Sequence of chain 2.A:
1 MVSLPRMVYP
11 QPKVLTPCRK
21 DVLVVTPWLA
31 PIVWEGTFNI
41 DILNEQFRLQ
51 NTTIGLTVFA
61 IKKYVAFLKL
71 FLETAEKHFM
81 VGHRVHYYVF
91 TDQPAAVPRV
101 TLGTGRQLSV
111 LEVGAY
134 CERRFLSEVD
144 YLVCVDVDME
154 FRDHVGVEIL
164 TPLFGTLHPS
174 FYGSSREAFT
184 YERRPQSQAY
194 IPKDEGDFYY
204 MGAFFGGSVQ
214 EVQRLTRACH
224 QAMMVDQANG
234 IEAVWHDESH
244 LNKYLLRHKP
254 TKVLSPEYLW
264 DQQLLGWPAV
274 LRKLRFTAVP

Binding-site contacts:
Ligand atom C4' contacts residue HIS171 of chain 2.A at 4.0 Å.
Ligand atom O1 contacts residue HIS171 of chain 2.A at 3.3 Å (h-bond).
Ligand atom C6' contacts residue PRO172 of chain 2.A at 3.5 Å (hydrophobic).
Ligand atom C6 contacts residue ASP264 of chain 2.A at 3.7 Å.
Ligand atom O4 contacts residue HIS171 of chain 2.A at 3.1 Å.
Ligand atom C5' contacts residue MET204 of chain 2.A at 3.7 Å (hydrophobic).
Ligand atom C5 contacts residue TRP238 of chain 2.A at 3.7 Å (hydrophobic).
Ligand atom O2 contacts residue UDP1 of chain 2.G at 2.9 Å (h-bond).
Ligand atom O6 contacts residue THR183 of chain 2.A at 2.9 Å (h-bond).
Ligand atom O6 contacts residue TRP238 of chain 2.A at 3.5 Å (h-bond).
Ligand atom C3' contacts residue SER173 of chain 2.A at 4.0 Å.
Ligand atom C1' contacts residue SER173 of chain 2.A at 4.0 Å.
Ligand atom C6' contacts residue ASP264 of chain 2.A at 3.7 Å.
Ligand atom C3 contacts residue UDP1 of chain 2.G at 3.9 Å.
Ligand atom C1 contacts residue UDP1 of chain 2.G at 2.9 Å.
Ligand atom C2 contacts residue UDP1 of chain 2.G at 2.8 Å.
Ligand atom O4 contacts residue UDP1 of chain 2.G at 3.4 Å (h-bond).
Ligand atom C4 contacts residue HIS171 of chain 2.A at 4.0 Å.
Ligand atom O1 contacts residue SER173 of chain 2.A at 4.0 Å.
Ligand atom C4 contacts residue GLU241 of chain 2.A at 3.5 Å.
Ligand atom C1 contacts residue HIS171 of chain 2.A at 3.8 Å.
Ligand atom O4 contacts residue GLU241 of chain 2.A at 2.7 Å (salt-bridge).
Ligand atom C6 contacts residue THR183 of chain 2.A at 3.4 Å.
Ligand atom C5 contacts residue HIS171 of chain 2.A at 3.8 Å.
Ligand atom O5 contacts residue UDP1 of chain 2.G at 3.9 Å.
Ligand atom O6 contacts residue PHE174 of chain 2.A at 3.4 Å.
Ligand atom C4' contacts residue MET204 of chain 2.A at 3.9 Å (hydrophobic).
Ligand atom C4' contacts residue PRO172 of chain 2.A at 3.7 Å (hydrophobic).
Ligand atom N3 contacts residue UDP1 of chain 2.G at 2.6 Å (h-bond).
Ligand atom O5 contacts residue HIS171 of chain 2.A at 3.0 Å.
Ligand atom C3 contacts residue TRP238 of chain 2.A at 3.7 Å (hydrophobic).
Ligand atom C3 contacts residue UDP1 of chain 2.G at 3.8 Å.
Ligand atom O3 contacts residue UDP1 of chain 2.G at 3.9 Å.
Ligand atom O2 contacts residue UDP1 of chain 2.G at 3.9 Å.
Ligand atom C6' contacts residue TRP263 of chain 2.A at 3.8 Å (hydrophobic).
Ligand atom C6 contacts residue GLU241 of chain 2.A at 3.7 Å.
Ligand atom C6 contacts residue TRP238 of chain 2.A at 3.5 Å (hydrophobic).
Ligand atom C4 contacts residue TRP238 of chain 2.A at 3.6 Å (hydrophobic).
Ligand atom C6 contacts residue HIS171 of chain 2.A at 3.9 Å.
Ligand atom C2' contacts residue SER173 of chain 2.A at 3.0 Å.

This small molecule binds to this protein.
Small molecule (SMILES): C=C/C=C/CCO[C@@H]1O[C@H](CO)[C@H](O)[C@H](N)[C@H]1O[C@@H]1O[C@@H](C)[C@@H](O)[C@@H](O)[C@@H]1O